Sequence of chain 2.A:
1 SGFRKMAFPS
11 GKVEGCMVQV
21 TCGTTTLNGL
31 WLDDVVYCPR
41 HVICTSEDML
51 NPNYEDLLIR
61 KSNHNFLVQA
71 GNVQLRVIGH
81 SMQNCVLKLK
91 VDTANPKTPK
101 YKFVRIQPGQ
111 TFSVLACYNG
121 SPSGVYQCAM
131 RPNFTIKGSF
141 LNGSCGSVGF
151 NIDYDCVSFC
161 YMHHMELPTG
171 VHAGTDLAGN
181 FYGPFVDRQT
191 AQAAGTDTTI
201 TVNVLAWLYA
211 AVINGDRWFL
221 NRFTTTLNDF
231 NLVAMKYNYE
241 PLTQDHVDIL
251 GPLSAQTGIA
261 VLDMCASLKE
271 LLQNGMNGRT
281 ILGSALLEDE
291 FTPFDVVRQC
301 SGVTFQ

Sequence of chain 1.A:
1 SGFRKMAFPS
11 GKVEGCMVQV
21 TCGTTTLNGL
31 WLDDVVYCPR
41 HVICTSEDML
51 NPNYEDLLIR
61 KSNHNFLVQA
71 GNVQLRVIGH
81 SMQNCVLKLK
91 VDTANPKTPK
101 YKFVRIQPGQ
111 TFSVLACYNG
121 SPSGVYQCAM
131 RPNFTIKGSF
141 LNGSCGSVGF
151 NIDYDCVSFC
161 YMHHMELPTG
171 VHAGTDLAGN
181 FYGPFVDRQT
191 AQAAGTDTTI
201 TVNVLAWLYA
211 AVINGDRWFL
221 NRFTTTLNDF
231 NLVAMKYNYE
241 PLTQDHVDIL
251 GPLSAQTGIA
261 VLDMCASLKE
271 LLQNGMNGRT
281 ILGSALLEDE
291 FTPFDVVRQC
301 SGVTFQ

The protein below binds the small molecule below.
Small molecule (SMILES): CC(C)CC(=O)N[C@H](C(=O)N1C[C@H]2[C@@H]([C@H]1C(=O)N[C@H](CO)C[C@@H]1CCNC1=O)C2(C)C)C(C)(C)C

Binding-site contacts:
Ligand atom C4 contacts residue GLN192 of chain 1.A at 3.4 Å.
Ligand atom O9 contacts residue SER144 of chain 1.A at 3.4 Å (h-bond).
Ligand atom O33 contacts residue GLU166 of chain 1.A at 2.9 Å (salt-bridge).
Ligand atom C25 contacts residue HIS41 of chain 1.A at 3.7 Å.
Ligand atom O26 contacts residue PHE140 of chain 1.A at 3.6 Å.
Ligand atom C2 contacts residue GLU166 of chain 1.A at 3.7 Å.
Ligand atom N23 contacts residue PHE140 of chain 1.A at 3.3 Å (h-bond).
Ligand atom N16 contacts residue CYS145 of chain 1.A at 3.0 Å (h-bond).
Ligand atom C19 contacts residue CYS145 of chain 1.A at 3.1 Å (hydrophobic).
Ligand atom O9 contacts residue GLY143 of chain 1.A at 3.3 Å (h-bond).
Ligand atom C34 contacts residue HIS41 of chain 1.A at 3.8 Å.
Ligand atom C4 contacts residue THR190 of chain 1.A at 3.2 Å.
Ligand atom C22 contacts residue ASN142 of chain 1.A at 3.5 Å.
Ligand atom C24 contacts residue GLU166 of chain 1.A at 3.6 Å.
Ligand atom O33 contacts residue MET165 of chain 1.A at 3.3 Å.
Ligand atom C3 contacts residue ARG188 of chain 1.A at 3.3 Å.
Ligand atom O26 contacts residue MET165 of chain 1.A at 3.8 Å.
Ligand atom O26 contacts residue GLU166 of chain 1.A at 3.5 Å.
Ligand atom C16 contacts residue GLN189 of chain 1.A at 3.7 Å.
Ligand atom C13 contacts residue GLN189 of chain 1.A at 3.5 Å.
Ligand atom O9 contacts residue CYS145 of chain 1.A at 2.5 Å (h-bond).
Ligand atom C9 contacts residue GLU166 of chain 1.A at 3.7 Å.
Ligand atom C15 contacts residue HIS164 of chain 1.A at 3.8 Å.
Ligand atom N10 contacts residue GLU166 of chain 1.A at 3.0 Å (salt-bridge).
Ligand atom C4 contacts residue LEU167 of chain 1.A at 3.6 Å (hydrophobic).
Ligand atom C31 contacts residue GLU166 of chain 1.A at 3.6 Å.
Ligand atom C8 contacts residue HIS41 of chain 1.A at 3.8 Å.
Ligand atom C21 contacts residue ASN142 of chain 1.A at 3.2 Å.
Ligand atom C3 contacts residue MET165 of chain 1.A at 3.7 Å (hydrophobic).
Ligand atom C14 contacts residue HIS164 of chain 1.A at 3.6 Å.
Ligand atom C17 contacts residue CYS145 of chain 1.A at 2.7 Å (hydrophobic).
Ligand atom O29 contacts residue GLN189 of chain 1.A at 3.2 Å.
Ligand atom C3 contacts residue GLN192 of chain 1.A at 3.8 Å.
Ligand atom C24 contacts residue HIS163 of chain 1.A at 3.7 Å.
Ligand atom O26 contacts residue HIS172 of chain 1.A at 3.8 Å.
Ligand atom C8 contacts residue CYS145 of chain 1.A at 1.8 Å (hydrophobic).
Ligand atom O26 contacts residue HIS163 of chain 1.A at 2.6 Å (h-bond).
Ligand atom N16 contacts residue HIS164 of chain 1.A at 3.0 Å (h-bond).
Ligand atom C1 contacts residue GLU166 of chain 1.A at 3.6 Å.
Ligand atom N23 contacts residue GLU166 of chain 1.A at 3.2 Å (salt-bridge).